Sequence of chain 1.A:
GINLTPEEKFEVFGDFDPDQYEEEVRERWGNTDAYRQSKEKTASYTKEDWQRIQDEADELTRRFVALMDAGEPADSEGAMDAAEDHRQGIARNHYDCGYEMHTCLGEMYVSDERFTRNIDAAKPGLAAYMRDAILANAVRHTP

This small molecule binds to this protein.
Small molecule (SMILES): Cc1oc2nc1C(=O)N[C@@H](C)c1nc(cs1)C(=O)N[C@@H](C)c1nc(c(C)o1)[C@H]1N=C(C(=O)N[C@@H](C)C(N)=O)CC=C1c1nc(cs1)C(=O)N[C@@H](C(C)C)C(=O)NC2

Binding-site contacts:
Ligand atom OG contacts residue TYR110 of chain 1.A at 2.8 Å (h-bond).
Ligand atom C contacts residue PHE116 of chain 1.A at 3.3 Å (hydrophobic).
Ligand atom CB contacts residue TYR36 of chain 1.A at 3.5 Å (hydrophobic).
Ligand atom C6 contacts residue ARG115 of chain 1.A at 3.2 Å.
Ligand atom CB contacts residue THR33 of chain 1.A at 3.3 Å.
Ligand atom CA contacts residue TYR110 of chain 1.A at 2.7 Å (hydrophobic).
Ligand atom C6 contacts residue TRP30 of chain 1.A at 3.3 Å (hydrophobic).
Ligand atom O contacts residue TYR110 of chain 1.A at 3.4 Å (h-bond).
Ligand atom C contacts residue PHE17 of chain 1.A at 3.5 Å (hydrophobic).
Ligand atom N contacts residue VAL26 of chain 1.A at 3.3 Å.
Ligand atom C contacts residue VAL26 of chain 1.A at 3.5 Å (hydrophobic).
Ligand atom CA contacts residue THR33 of chain 1.A at 3.5 Å.
Ligand atom C contacts residue THR33 of chain 1.A at 3.5 Å.
Ligand atom CB contacts residue TYR110 of chain 1.A at 3.5 Å (hydrophobic).
Ligand atom CA contacts residue TYR36 of chain 1.A at 3.4 Å (hydrophobic).
Ligand atom N contacts residue TYR110 of chain 1.A at 2.8 Å (h-bond).
Ligand atom C contacts residue THR33 of chain 1.A at 3.4 Å.
Ligand atom N contacts residue THR33 of chain 1.A at 2.8 Å.
Ligand atom O contacts residue VAL26 of chain 1.A at 3.4 Å.
Ligand atom N contacts residue TYR36 of chain 1.A at 3.5 Å.
Ligand atom CAE contacts residue THR33 of chain 1.A at 2.8 Å.
Ligand atom C6 contacts residue PHE17 of chain 1.A at 3.5 Å (hydrophobic).
Ligand atom SG contacts residue ILE120 of chain 1.A at 3.4 Å.
Ligand atom CAE contacts residue ALA35 of chain 1.A at 3.1 Å (hydrophobic).
Ligand atom SG contacts residue SER39 of chain 1.A at 2.7 Å (h-bond).
Ligand atom O contacts residue THR33 of chain 1.A at 3.2 Å.
Ligand atom CAE contacts residue TYR36 of chain 1.A at 3.2 Å (hydrophobic).
Ligand atom CB contacts residue SER39 of chain 1.A at 2.9 Å.
Ligand atom CA contacts residue CYS105 of chain 1.A at 2.8 Å (hydrophobic).
Ligand atom CA contacts residue VAL26 of chain 1.A at 3.4 Å (hydrophobic).
Ligand atom C contacts residue TYR110 of chain 1.A at 2.6 Å (hydrophobic).
Ligand atom O contacts residue PHE17 of chain 1.A at 3.1 Å.
Ligand atom N contacts residue TYR110 of chain 1.A at 2.9 Å (h-bond).
Ligand atom CB contacts residue ALA35 of chain 1.A at 3.3 Å (hydrophobic).
Ligand atom CB contacts residue CYS105 of chain 1.A at 1.8 Å (hydrophobic).
Ligand atom O contacts residue ILE91 of chain 1.A at 3.4 Å.
Ligand atom CB contacts residue HIS95 of chain 1.A at 3.4 Å.
Ligand atom N contacts residue THR33 of chain 1.A at 3.1 Å.
Ligand atom N contacts residue PHE116 of chain 1.A at 3.1 Å.
Ligand atom CB contacts residue TYR36 of chain 1.A at 2.8 Å (hydrophobic).